Binding-site contacts:
Ligand atom O1A contacts residue LYS101 of chain 1.B at 3.0 Å (salt-bridge).
Ligand atom PG contacts residue LYS196 of chain 1.B at 3.7 Å.
Ligand atom C2 contacts residue LEU78 of chain 1.B at 3.6 Å (hydrophobic).
Ligand atom C5' contacts residue VAL86 of chain 1.B at 3.4 Å (hydrophobic).
Ligand atom N6 contacts residue MET147 of chain 1.B at 3.6 Å.
Ligand atom O4' contacts residue LEU78 of chain 1.B at 3.6 Å.
Ligand atom C4' contacts residue GLY79 of chain 1.B at 3.6 Å.
Ligand atom O2G contacts residue LYS196 of chain 1.B at 3.6 Å.
Ligand atom C8 contacts residue VAL86 of chain 1.B at 3.8 Å (hydrophobic).
Ligand atom C6 contacts residue ALA99 of chain 1.B at 3.7 Å (hydrophobic).
Ligand atom O3G contacts residue QO71 of chain 1.E at 3.1 Å.
Ligand atom C2 contacts residue MET150 of chain 1.B at 3.6 Å (hydrophobic).
Ligand atom O1B contacts residue MG1 of chain 1.G at 2.4 Å.
Ligand atom O1B contacts residue SER198 of chain 1.B at 3.1 Å.
Ligand atom PA contacts residue LYS101 of chain 1.B at 3.5 Å.
Ligand atom N6 contacts residue GLU148 of chain 1.B at 3.3 Å (salt-bridge).
Ligand atom O2A contacts residue MG1 of chain 1.G at 1.9 Å.
Ligand atom O2A contacts residue LYS101 of chain 1.B at 2.9 Å (salt-bridge).
Ligand atom N6 contacts residue ALA99 of chain 1.B at 3.4 Å.
Ligand atom O3G contacts residue ASN82 of chain 1.B at 3.3 Å (h-bond).
Ligand atom C4' contacts residue ALA80 of chain 1.B at 3.9 Å (hydrophobic).
Ligand atom O2A contacts residue ASP212 of chain 1.B at 3.0 Å (salt-bridge).
Ligand atom PA contacts residue MG1 of chain 1.G at 3.3 Å.
Ligand atom O3A contacts residue MG1 of chain 1.G at 3.6 Å.
Ligand atom O1A contacts residue QO71 of chain 1.E at 3.2 Å (h-bond).
Ligand atom O1B contacts residue ASN199 of chain 1.B at 3.4 Å (h-bond).
Ligand atom O2G contacts residue ASN82 of chain 1.B at 3.3 Å (h-bond).
Ligand atom O2B contacts residue SER198 of chain 1.B at 3.7 Å.
Ligand atom C6 contacts residue LEU201 of chain 1.B at 3.8 Å (hydrophobic).
Ligand atom PB contacts residue MG1 of chain 1.G at 3.5 Å.
Ligand atom O1G contacts residue LYS196 of chain 1.B at 3.0 Å (salt-bridge).
Ligand atom O4' contacts residue GLY79 of chain 1.B at 3.4 Å.
Ligand atom O2' contacts residue SER154 of chain 1.B at 2.6 Å (h-bond).
Ligand atom O3G contacts residue GLY81 of chain 1.B at 3.5 Å.
Ligand atom N1 contacts residue MET150 of chain 1.B at 3.5 Å (h-bond).
Ligand atom O3A contacts residue GLY81 of chain 1.B at 3.6 Å.
Ligand atom O2' contacts residue GLN157 of chain 1.B at 2.8 Å (h-bond).
Ligand atom C2' contacts residue SER154 of chain 1.B at 3.7 Å.
Ligand atom N3 contacts residue LEU78 of chain 1.B at 3.8 Å.
Ligand atom N7 contacts residue MET147 of chain 1.B at 3.3 Å.

This protein binds this small molecule.
Small molecule (SMILES): Nc1ncnc2c1ncn2[C@@H]1O[C@H](CO[P](=O)(O)O[P](=O)(O)NP(=O)(O)O)[C@@H](O)[C@H]1O

Sequence of chain 1.B:
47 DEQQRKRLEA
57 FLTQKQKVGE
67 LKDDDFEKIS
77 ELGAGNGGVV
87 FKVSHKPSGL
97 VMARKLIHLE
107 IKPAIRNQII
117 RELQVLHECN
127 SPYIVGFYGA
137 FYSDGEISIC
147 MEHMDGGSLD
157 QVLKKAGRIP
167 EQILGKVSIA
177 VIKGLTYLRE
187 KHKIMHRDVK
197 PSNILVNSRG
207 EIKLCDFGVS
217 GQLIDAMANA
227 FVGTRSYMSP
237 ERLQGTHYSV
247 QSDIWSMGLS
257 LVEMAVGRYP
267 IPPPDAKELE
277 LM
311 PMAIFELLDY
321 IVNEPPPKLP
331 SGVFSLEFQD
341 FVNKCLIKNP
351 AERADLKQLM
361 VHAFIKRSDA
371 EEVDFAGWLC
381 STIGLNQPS